The protein below binds the small molecule below.
Small molecule (SMILES): CC(=O)N[C@H]1[C@H](O[C@H]2[C@H](O)[C@@H](NC(C)=O)CO[C@@H]2CO)O[C@H](CO)[C@@H](O[C@@H]2O[C@H](CO[C@H]3O[C@H](CO)[C@@H](O)[C@H](O)[C@@H]3O)[C@@H](O)[C@H](O[C@H]3O[C@H](CO[C@@H]4O[C@H](CO)[C@@H](O)[C@H](O)[C@@H]4O)[C@@H](O)[C@H](O)[C@@H]3O)[C@@H]2O)[C@@H]1O

Binding-site contacts:
Ligand atom N2 contacts residue LEU178 of chain 1.A at 4.2 Å.
Ligand atom C4 contacts residue ASN180 of chain 1.A at 4.2 Å.
Ligand atom C6 contacts residue GLN68 of chain 1.A at 4.4 Å.
Ligand atom C3 contacts residue ASN180 of chain 1.A at 3.8 Å.
Ligand atom O5 contacts residue ASN180 of chain 1.A at 2.4 Å (h-bond).
Ligand atom C7 contacts residue ASN180 of chain 1.A at 3.4 Å.
Ligand atom C8 contacts residue ASN179 of chain 1.A at 4.4 Å.
Ligand atom O7 contacts residue ASN180 of chain 1.A at 3.5 Å (h-bond).
Ligand atom C5 contacts residue ASN180 of chain 1.A at 3.7 Å.
Ligand atom C2 contacts residue ASN180 of chain 1.A at 2.5 Å.
Ligand atom O6 contacts residue GLN68 of chain 1.A at 4.0 Å.
Ligand atom C7 contacts residue LEU178 of chain 1.A at 4.5 Å (hydrophobic).
Ligand atom O4 contacts residue GLN68 of chain 1.A at 4.5 Å.
Ligand atom C8 contacts residue LEU178 of chain 1.A at 3.8 Å (hydrophobic).
Ligand atom O5 contacts residue GLN68 of chain 1.A at 3.6 Å (h-bond).
Ligand atom C4 contacts residue GLN68 of chain 1.A at 4.4 Å.
Ligand atom N2 contacts residue ASN180 of chain 1.A at 2.9 Å (h-bond).
Ligand atom C5 contacts residue GLN68 of chain 1.A at 3.4 Å.
Ligand atom C8 contacts residue ASN180 of chain 1.A at 4.5 Å.
Ligand atom C1 contacts residue ASN180 of chain 1.A at 1.4 Å.

Sequence of chain 1.A:
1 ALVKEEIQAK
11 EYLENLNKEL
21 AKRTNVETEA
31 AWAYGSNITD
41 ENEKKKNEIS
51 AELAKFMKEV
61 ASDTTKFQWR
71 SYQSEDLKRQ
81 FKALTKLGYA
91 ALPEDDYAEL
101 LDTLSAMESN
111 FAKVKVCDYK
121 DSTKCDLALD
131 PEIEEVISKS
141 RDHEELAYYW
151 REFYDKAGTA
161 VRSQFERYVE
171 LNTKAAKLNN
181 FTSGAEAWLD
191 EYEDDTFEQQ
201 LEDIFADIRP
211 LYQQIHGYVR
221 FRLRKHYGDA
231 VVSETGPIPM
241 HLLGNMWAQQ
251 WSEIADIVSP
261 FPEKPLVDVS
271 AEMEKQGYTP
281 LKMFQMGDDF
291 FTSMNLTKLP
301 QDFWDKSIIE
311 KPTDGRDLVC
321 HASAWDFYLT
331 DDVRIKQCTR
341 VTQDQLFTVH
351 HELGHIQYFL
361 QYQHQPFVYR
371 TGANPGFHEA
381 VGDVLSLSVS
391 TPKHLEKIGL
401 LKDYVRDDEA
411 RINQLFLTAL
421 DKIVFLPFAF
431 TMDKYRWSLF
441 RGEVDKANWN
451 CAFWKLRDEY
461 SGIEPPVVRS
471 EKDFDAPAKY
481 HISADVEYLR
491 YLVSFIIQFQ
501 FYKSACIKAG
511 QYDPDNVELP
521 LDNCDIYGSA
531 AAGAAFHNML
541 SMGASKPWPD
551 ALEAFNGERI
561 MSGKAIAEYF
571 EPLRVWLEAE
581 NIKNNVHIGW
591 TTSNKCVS